Binding-site contacts:
Ligand atom OXT contacts residue ALA356 of chain 1.B at 3.8 Å.
Ligand atom CA contacts residue GLY357 of chain 1.B at 3.9 Å.
Ligand atom N contacts residue THR402 of chain 1.B at 2.4 Å (h-bond).
Ligand atom C contacts residue SER280 of chain 1.B at 3.7 Å.
Ligand atom CA contacts residue ARG278 of chain 1.B at 3.1 Å.
Ligand atom CG contacts residue ASP398 of chain 1.B at 3.5 Å.
Ligand atom CG contacts residue ARG401 of chain 1.B at 3.3 Å.
Ligand atom OD2 contacts residue GLY360 of chain 1.B at 3.6 Å.
Ligand atom OD2 contacts residue ARG401 of chain 1.B at 2.8 Å (salt-bridge).
Ligand atom O contacts residue SER280 of chain 1.B at 3.5 Å (h-bond).
Ligand atom OD1 contacts residue THR355 of chain 1.B at 3.6 Å.
Ligand atom N contacts residue VAL358 of chain 1.B at 3.5 Å (h-bond).
Ligand atom OXT contacts residue GLY357 of chain 1.B at 2.6 Å.
Ligand atom CA contacts residue ALA356 of chain 1.B at 4.0 Å (hydrophobic).
Ligand atom OD2 contacts residue ASP398 of chain 1.B at 2.5 Å (salt-bridge).
Ligand atom C contacts residue GLY357 of chain 1.B at 3.6 Å.
Ligand atom C contacts residue ARG278 of chain 1.B at 3.7 Å.
Ligand atom OD2 contacts residue GLY362 of chain 1.B at 3.6 Å.
Ligand atom O contacts residue THR402 of chain 1.B at 3.0 Å (h-bond).
Ligand atom C contacts residue ASN405 of chain 1.B at 4.0 Å.
Ligand atom OD1 contacts residue GLY362 of chain 1.B at 3.5 Å (h-bond).
Ligand atom N contacts residue ARG278 of chain 1.B at 2.6 Å (salt-bridge).
Ligand atom OD1 contacts residue ARG401 of chain 1.B at 3.2 Å.
Ligand atom OXT contacts residue MET314 of chain 1.B at 3.6 Å.
Ligand atom O contacts residue MET314 of chain 1.B at 3.9 Å.
Ligand atom C contacts residue MET314 of chain 1.B at 3.8 Å (hydrophobic).
Ligand atom C contacts residue THR402 of chain 1.B at 3.5 Å.
Ligand atom OD1 contacts residue THR317 of chain 1.B at 2.4 Å (h-bond).
Ligand atom N contacts residue ASP398 of chain 1.B at 2.7 Å (salt-bridge).
Ligand atom CB contacts residue THR355 of chain 1.B at 3.8 Å.
Ligand atom CA contacts residue THR402 of chain 1.B at 3.5 Å.
Ligand atom O contacts residue ASN405 of chain 1.B at 2.8 Å (h-bond).
Ligand atom CG contacts residue GLY362 of chain 1.B at 3.4 Å.
Ligand atom CB contacts residue ALA356 of chain 1.B at 3.3 Å (hydrophobic).
Ligand atom OXT contacts residue SER280 of chain 1.B at 3.0 Å (h-bond).
Ligand atom CB contacts residue VAL358 of chain 1.B at 2.9 Å (hydrophobic).
Ligand atom OXT contacts residue VAL358 of chain 1.B at 3.4 Å (h-bond).
Ligand atom CA contacts residue VAL358 of chain 1.B at 2.8 Å (hydrophobic).
Ligand atom CG contacts residue THR317 of chain 1.B at 3.6 Å.
Ligand atom CB contacts residue GLY362 of chain 1.B at 4.0 Å.

Sequence of chain 1.B:
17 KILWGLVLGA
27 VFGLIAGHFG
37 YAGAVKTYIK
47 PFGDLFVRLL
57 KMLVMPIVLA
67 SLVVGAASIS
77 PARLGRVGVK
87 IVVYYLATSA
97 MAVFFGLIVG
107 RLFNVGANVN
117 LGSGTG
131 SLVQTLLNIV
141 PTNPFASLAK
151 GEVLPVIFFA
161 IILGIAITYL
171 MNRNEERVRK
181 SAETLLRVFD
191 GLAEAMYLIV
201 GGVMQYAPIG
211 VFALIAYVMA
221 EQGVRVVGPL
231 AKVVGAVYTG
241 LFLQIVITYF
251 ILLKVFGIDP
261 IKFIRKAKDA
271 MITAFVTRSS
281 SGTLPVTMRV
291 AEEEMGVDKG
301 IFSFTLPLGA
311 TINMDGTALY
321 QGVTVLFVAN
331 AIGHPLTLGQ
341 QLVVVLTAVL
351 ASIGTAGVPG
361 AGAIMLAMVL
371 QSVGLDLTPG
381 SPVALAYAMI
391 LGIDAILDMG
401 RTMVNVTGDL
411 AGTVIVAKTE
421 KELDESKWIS

This protein binds this small molecule.
Small molecule (SMILES): N[C@H](CC(=O)O)C(=O)O